This small molecule binds to this protein.
Small molecule (SMILES): CCCCC

Binding-site contacts:
Ligand atom C3 contacts residue PHE334 of chain 1.J at 4.4 Å (hydrophobic).
Ligand atom C2 contacts residue TRP271 of chain 1.K at 4.5 Å (hydrophobic).
Ligand atom C3 contacts residue ALA331 of chain 1.J at 4.3 Å (hydrophobic).
Ligand atom C1 contacts residue ALA330 of chain 1.J at 4.5 Å (hydrophobic).
Ligand atom C3 contacts residue TRP271 of chain 1.K at 4.5 Å (hydrophobic).
Ligand atom C1 contacts residue TRP271 of chain 1.K at 3.7 Å (hydrophobic).
Ligand atom C5 contacts residue PHE334 of chain 1.J at 3.9 Å (hydrophobic).

Sequence of chain 1.K:
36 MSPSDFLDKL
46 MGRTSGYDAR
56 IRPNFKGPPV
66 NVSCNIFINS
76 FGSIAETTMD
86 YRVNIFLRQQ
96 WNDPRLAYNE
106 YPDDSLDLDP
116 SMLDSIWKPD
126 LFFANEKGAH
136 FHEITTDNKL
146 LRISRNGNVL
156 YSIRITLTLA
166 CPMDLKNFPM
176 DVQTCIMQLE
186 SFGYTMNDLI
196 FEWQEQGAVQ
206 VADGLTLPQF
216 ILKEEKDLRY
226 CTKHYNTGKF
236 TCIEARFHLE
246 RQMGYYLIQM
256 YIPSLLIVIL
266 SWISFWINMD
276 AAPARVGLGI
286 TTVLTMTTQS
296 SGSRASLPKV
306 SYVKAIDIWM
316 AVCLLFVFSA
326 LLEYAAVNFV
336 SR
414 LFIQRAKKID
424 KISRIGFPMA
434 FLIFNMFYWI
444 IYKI

Sequence of chain 1.J:
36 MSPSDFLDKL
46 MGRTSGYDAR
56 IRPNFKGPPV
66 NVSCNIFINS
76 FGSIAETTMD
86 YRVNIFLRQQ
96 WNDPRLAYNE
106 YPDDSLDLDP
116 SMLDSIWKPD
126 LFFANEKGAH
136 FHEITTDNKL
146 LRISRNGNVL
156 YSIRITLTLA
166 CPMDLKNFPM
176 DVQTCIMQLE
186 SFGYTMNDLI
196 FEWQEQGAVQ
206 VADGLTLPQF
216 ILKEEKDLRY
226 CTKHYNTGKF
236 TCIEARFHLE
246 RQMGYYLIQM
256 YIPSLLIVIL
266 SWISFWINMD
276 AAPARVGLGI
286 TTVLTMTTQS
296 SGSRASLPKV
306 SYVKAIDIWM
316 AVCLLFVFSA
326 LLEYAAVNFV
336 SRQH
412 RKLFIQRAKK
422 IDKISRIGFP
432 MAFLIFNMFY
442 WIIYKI